Sequence of chain 2.G:
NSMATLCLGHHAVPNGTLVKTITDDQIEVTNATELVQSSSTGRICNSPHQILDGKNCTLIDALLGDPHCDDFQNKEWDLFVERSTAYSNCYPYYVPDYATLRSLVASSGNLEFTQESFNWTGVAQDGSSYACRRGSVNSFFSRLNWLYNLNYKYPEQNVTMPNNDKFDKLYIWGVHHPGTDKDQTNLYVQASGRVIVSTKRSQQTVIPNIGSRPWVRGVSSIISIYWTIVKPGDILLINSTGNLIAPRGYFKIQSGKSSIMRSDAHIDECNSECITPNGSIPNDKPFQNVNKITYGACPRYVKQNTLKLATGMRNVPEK

This small molecule binds to this protein.
Small molecule (SMILES): CC(=O)N[C@H]1[C@H](O[C@H]2[C@H](O)[C@@H](NC(C)=O)CO[C@@H]2CO)O[C@H](CO)[C@@H](O[C@@H]2O[C@H](CO[C@H]3O[C@H](CO)[C@@H](O)[C@H](O)[C@@H]3O)[C@@H](O)[C@H](O[C@H]3O[C@H](CO)[C@@H](O)[C@H](O)[C@@H]3O)[C@@H]2O)[C@@H]1O

Binding-site contacts:
Ligand atom O5 contacts residue ASN63 of chain 2.G at 2.3 Å (h-bond).
Ligand atom O6 contacts residue ASN63 of chain 2.G at 4.2 Å.
Ligand atom O6 contacts residue THR92 of chain 2.G at 4.4 Å.
Ligand atom C3 contacts residue ASN63 of chain 2.G at 3.8 Å.
Ligand atom C8 contacts residue ASN63 of chain 2.G at 4.0 Å.
Ligand atom N2 contacts residue ASN63 of chain 2.G at 3.0 Å (h-bond).
Ligand atom C2 contacts residue ASN63 of chain 2.G at 2.4 Å.
Ligand atom C5 contacts residue ASN63 of chain 2.G at 3.6 Å.
Ligand atom C7 contacts residue ASN63 of chain 2.G at 3.7 Å.
Ligand atom C4 contacts residue ASN63 of chain 2.G at 4.2 Å.
Ligand atom O7 contacts residue LYS62 of chain 2.G at 3.8 Å.
Ligand atom C1 contacts residue ASN63 of chain 2.G at 1.4 Å.